Binding-site contacts:
Ligand atom O6 contacts residue ASP37 of chain 1.A at 3.3 Å (salt-bridge).
Ligand atom O5 contacts residue ASP37 of chain 1.A at 3.4 Å (salt-bridge).
Ligand atom O2P contacts residue ASP246 of chain 1.A at 3.8 Å.
Ligand atom O6 contacts residue MG1 of chain 1.C at 3.8 Å.
Ligand atom O4 contacts residue PHE210 of chain 1.A at 2.7 Å.
Ligand atom O2P contacts residue ALA35 of chain 1.A at 3.3 Å.
Ligand atom P contacts residue THR69 of chain 1.A at 3.4 Å.
Ligand atom O1 contacts residue ASP37 of chain 1.A at 2.9 Å (salt-bridge).
Ligand atom O1 contacts residue PHE210 of chain 1.A at 3.7 Å.
Ligand atom O3P contacts residue THR69 of chain 1.A at 2.6 Å (h-bond).
Ligand atom O3 contacts residue TYR213 of chain 1.A at 2.9 Å.
Ligand atom O1P contacts residue THR69 of chain 1.A at 3.3 Å (h-bond).
Ligand atom O4 contacts residue GLU215 of chain 1.A at 3.5 Å (salt-bridge).
Ligand atom C1 contacts residue GLU160 of chain 1.A at 3.6 Å.
Ligand atom O2 contacts residue LEU181 of chain 1.A at 3.8 Å.
Ligand atom O2P contacts residue LEU36 of chain 1.A at 3.5 Å (h-bond).
Ligand atom O3P contacts residue ASP37 of chain 1.A at 3.4 Å (salt-bridge).
Ligand atom P contacts residue MG1 of chain 1.C at 3.5 Å.
Ligand atom O4 contacts residue THR209 of chain 1.A at 2.8 Å (h-bond).
Ligand atom O3P contacts residue LEU36 of chain 1.A at 2.8 Å (h-bond).
Ligand atom O3 contacts residue GLU215 of chain 1.A at 3.9 Å.
Ligand atom C1 contacts residue ASP37 of chain 1.A at 3.5 Å.
Ligand atom O2P contacts residue MG1 of chain 1.C at 2.2 Å.
Ligand atom O3 contacts residue LEU181 of chain 1.A at 3.6 Å.
Ligand atom C4 contacts residue PHE210 of chain 1.A at 3.5 Å (hydrophobic).
Ligand atom C3 contacts residue TYR213 of chain 1.A at 3.7 Å (hydrophobic).
Ligand atom O6 contacts residue THR69 of chain 1.A at 3.8 Å.
Ligand atom O2P contacts residue ASP37 of chain 1.A at 3.0 Å (salt-bridge).
Ligand atom C2 contacts residue GLU160 of chain 1.A at 3.6 Å.
Ligand atom O1 contacts residue VAL159 of chain 1.A at 3.8 Å.
Ligand atom O2 contacts residue GLU160 of chain 1.A at 2.8 Å (salt-bridge).
Ligand atom O1P contacts residue ASN249 of chain 1.A at 3.3 Å (h-bond).
Ligand atom P contacts residue LEU36 of chain 1.A at 3.7 Å.
Ligand atom P contacts residue ASP37 of chain 1.A at 3.9 Å.
Ligand atom C4 contacts residue GLU215 of chain 1.A at 3.5 Å.
Ligand atom O1P contacts residue LYS223 of chain 1.A at 3.0 Å (salt-bridge).
Ligand atom C4 contacts residue THR209 of chain 1.A at 3.7 Å.
Ligand atom O5 contacts residue ARG71 of chain 1.A at 3.8 Å.
Ligand atom O1P contacts residue GLY70 of chain 1.A at 3.0 Å (h-bond).
Ligand atom C3 contacts residue PHE210 of chain 1.A at 3.5 Å (hydrophobic).

A small-molecule ligand and the protein it binds are described below.
Small molecule (SMILES): O=P(O)(O)OC[C@H]1O[C@H](O)[C@@H](O)[C@@H](O)[C@@H]1O

Sequence of chain 1.A:
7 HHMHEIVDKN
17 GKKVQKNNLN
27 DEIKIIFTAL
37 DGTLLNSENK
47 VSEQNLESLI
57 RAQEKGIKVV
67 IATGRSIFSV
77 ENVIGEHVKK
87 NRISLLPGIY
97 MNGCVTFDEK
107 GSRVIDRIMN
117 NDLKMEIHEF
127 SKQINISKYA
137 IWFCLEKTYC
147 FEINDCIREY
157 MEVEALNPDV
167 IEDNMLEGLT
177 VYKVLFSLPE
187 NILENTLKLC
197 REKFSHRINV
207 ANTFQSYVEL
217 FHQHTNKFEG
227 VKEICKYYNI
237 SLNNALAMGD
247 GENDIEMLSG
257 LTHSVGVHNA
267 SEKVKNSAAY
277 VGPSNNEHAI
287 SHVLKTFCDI